This small molecule binds to this protein.
Small molecule (SMILES): CC(=O)N[C@@H]1[C@@H](O)[C@H](O)[C@@H](CO)O[C@H]1O

Binding-site contacts:
Ligand atom C4 contacts residue ASN157 of chain 1.F at 4.3 Å.
Ligand atom C2 contacts residue GLN135 of chain 1.F at 4.4 Å.
Ligand atom C8 contacts residue LEU134 of chain 1.F at 4.0 Å (hydrophobic).
Ligand atom O7 contacts residue ASN157 of chain 1.F at 3.9 Å.
Ligand atom C3 contacts residue GLN135 of chain 1.F at 4.2 Å.
Ligand atom C8 contacts residue PHE156 of chain 1.F at 4.0 Å (hydrophobic).
Ligand atom C5 contacts residue ASN157 of chain 1.F at 3.8 Å.
Ligand atom O3 contacts residue GLN135 of chain 1.F at 3.1 Å (h-bond).
Ligand atom C3 contacts residue ASN157 of chain 1.F at 3.9 Å.
Ligand atom O7 contacts residue THR133 of chain 1.F at 3.9 Å.
Ligand atom C7 contacts residue THR133 of chain 1.F at 4.0 Å.
Ligand atom O7 contacts residue GLN135 of chain 1.F at 3.7 Å.
Ligand atom C8 contacts residue SER155 of chain 1.F at 3.8 Å.
Ligand atom O5 contacts residue ASN157 of chain 1.F at 2.5 Å (h-bond).
Ligand atom C2 contacts residue ASN157 of chain 1.F at 2.5 Å.
Ligand atom C1 contacts residue ASN157 of chain 1.F at 1.5 Å.
Ligand atom N2 contacts residue ASN157 of chain 1.F at 3.0 Å (h-bond).
Ligand atom C7 contacts residue GLN135 of chain 1.F at 3.3 Å.
Ligand atom N2 contacts residue GLN135 of chain 1.F at 3.7 Å.
Ligand atom C8 contacts residue GLN135 of chain 1.F at 3.5 Å.
Ligand atom C7 contacts residue ASN157 of chain 1.F at 3.6 Å.
Ligand atom C8 contacts residue THR133 of chain 1.F at 3.1 Å.

Sequence of chain 1.F:
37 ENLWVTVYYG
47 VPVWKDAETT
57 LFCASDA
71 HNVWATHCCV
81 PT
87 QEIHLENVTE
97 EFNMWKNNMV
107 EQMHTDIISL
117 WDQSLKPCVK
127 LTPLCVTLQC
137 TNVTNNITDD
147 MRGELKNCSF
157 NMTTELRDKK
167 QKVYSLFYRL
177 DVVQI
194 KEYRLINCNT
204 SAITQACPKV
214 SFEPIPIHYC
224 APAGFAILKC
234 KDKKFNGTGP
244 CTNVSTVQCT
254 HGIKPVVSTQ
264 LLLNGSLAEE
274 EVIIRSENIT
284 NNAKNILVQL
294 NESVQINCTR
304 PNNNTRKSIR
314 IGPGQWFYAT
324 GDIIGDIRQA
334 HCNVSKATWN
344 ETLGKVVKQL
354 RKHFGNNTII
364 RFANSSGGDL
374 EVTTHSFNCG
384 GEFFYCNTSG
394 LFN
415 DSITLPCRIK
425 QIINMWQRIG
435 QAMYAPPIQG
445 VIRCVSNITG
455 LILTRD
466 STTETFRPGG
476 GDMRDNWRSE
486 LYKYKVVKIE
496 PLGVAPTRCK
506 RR